Binding-site contacts:
Ligand atom C3 contacts residue ASN715 of chain 1.A at 3.8 Å.
Ligand atom C5 contacts residue ASN715 of chain 1.A at 3.7 Å.
Ligand atom C2 contacts residue GLN1069 of chain 1.A at 4.2 Å.
Ligand atom O7 contacts residue ASN715 of chain 1.A at 3.1 Å (h-bond).
Ligand atom O7 contacts residue LEU920 of chain 1.A at 3.7 Å.
Ligand atom O7 contacts residue GLN1069 of chain 1.A at 3.5 Å (h-bond).
Ligand atom C1 contacts residue LEU920 of chain 1.A at 4.2 Å (hydrophobic).
Ligand atom C1 contacts residue ASN715 of chain 1.A at 1.4 Å.
Ligand atom C1 contacts residue GLN1069 of chain 1.A at 3.9 Å.
Ligand atom C7 contacts residue ASN715 of chain 1.A at 3.3 Å.
Ligand atom C3 contacts residue LEU920 of chain 1.A at 4.4 Å (hydrophobic).
Ligand atom N2 contacts residue ASN715 of chain 1.A at 3.0 Å (h-bond).
Ligand atom C5 contacts residue LEU920 of chain 1.A at 4.2 Å (hydrophobic).
Ligand atom C4 contacts residue ASN715 of chain 1.A at 4.2 Å.
Ligand atom C7 contacts residue LEU920 of chain 1.A at 4.1 Å (hydrophobic).
Ligand atom C8 contacts residue LEU920 of chain 1.A at 4.2 Å (hydrophobic).
Ligand atom C2 contacts residue ASN715 of chain 1.A at 2.5 Å.
Ligand atom O5 contacts residue GLN1069 of chain 1.A at 4.0 Å.
Ligand atom O5 contacts residue ASN715 of chain 1.A at 2.3 Å (h-bond).
Ligand atom O4 contacts residue LEU920 of chain 1.A at 4.2 Å.
Ligand atom C7 contacts residue GLN1069 of chain 1.A at 4.5 Å.
Ligand atom O6 contacts residue GLN924 of chain 1.A at 3.8 Å.

Sequence of chain 1.A:
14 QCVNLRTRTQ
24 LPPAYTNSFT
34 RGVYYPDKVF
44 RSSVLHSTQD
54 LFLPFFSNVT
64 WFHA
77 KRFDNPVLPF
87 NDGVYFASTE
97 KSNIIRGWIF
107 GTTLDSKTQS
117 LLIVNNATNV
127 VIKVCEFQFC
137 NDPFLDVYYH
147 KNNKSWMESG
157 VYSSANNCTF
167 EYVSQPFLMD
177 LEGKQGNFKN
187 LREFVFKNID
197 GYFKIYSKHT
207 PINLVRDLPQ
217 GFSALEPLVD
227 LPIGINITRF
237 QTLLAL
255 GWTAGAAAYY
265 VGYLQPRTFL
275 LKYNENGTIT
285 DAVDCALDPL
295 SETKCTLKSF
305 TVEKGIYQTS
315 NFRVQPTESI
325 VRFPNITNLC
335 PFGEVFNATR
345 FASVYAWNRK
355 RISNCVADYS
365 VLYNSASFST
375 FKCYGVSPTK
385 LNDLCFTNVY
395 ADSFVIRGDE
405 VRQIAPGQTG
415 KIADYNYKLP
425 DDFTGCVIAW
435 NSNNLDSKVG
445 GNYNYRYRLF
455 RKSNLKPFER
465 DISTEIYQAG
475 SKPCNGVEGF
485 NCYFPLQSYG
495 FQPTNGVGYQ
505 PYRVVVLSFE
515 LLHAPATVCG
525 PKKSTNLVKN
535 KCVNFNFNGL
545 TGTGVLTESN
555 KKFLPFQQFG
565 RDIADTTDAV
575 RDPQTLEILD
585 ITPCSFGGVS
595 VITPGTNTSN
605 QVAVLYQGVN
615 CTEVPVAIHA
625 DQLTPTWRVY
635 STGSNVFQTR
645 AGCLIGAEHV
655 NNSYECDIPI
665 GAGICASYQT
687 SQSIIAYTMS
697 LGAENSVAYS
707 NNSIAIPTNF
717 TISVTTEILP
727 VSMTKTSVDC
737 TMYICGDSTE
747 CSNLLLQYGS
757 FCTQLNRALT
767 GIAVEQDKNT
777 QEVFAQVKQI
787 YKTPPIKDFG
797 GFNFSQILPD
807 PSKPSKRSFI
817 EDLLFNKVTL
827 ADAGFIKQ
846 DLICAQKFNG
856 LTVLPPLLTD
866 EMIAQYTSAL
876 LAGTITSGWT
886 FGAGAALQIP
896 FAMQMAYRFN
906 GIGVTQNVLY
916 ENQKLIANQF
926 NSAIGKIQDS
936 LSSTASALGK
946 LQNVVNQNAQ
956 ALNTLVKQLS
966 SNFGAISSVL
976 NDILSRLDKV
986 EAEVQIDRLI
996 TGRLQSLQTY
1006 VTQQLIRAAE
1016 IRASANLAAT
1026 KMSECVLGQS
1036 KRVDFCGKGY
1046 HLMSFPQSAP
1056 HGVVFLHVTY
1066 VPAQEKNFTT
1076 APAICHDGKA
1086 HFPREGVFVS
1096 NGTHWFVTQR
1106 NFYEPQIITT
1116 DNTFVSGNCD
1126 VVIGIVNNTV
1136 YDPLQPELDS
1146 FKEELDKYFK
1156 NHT

This small molecule binds to this protein.
Small molecule (SMILES): CC(=O)N[C@H]1[C@H](O[C@H]2[C@H](O)[C@@H](NC(C)=O)CO[C@@H]2CO)O[C@H](CO)[C@@H](O[C@H]2O[C@H](CO)[C@@H](O)[C@H](O)[C@@H]2O)[C@@H]1O